Sequence of chain 1.D:
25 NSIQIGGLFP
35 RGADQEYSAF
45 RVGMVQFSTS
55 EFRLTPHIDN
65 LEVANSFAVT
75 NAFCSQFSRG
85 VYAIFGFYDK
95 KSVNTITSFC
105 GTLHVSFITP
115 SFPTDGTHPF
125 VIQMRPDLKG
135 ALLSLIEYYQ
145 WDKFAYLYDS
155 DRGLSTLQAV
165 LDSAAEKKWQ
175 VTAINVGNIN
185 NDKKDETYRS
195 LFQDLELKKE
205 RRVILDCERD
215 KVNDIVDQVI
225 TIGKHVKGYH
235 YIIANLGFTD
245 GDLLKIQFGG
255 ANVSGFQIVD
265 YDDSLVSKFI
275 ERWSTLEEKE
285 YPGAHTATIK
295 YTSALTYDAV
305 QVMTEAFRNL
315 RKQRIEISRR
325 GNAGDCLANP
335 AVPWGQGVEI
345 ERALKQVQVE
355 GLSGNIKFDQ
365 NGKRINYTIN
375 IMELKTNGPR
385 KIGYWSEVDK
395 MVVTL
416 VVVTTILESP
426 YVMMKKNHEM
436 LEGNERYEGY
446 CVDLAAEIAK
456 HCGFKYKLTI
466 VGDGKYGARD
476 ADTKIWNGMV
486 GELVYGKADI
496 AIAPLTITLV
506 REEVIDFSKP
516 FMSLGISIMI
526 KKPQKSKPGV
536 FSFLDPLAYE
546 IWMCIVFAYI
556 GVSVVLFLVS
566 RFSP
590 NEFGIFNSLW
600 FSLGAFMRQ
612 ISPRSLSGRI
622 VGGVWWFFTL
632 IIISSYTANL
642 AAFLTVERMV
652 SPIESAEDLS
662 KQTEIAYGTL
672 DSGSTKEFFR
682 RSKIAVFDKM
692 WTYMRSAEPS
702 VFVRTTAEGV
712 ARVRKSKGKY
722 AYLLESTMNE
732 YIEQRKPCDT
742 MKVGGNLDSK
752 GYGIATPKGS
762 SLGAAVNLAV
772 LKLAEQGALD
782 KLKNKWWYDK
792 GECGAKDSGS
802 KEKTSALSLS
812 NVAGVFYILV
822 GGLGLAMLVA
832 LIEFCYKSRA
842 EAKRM

A small-molecule ligand and the protein it binds are described below.
Small molecule (SMILES): O=c1[nH]c2cc(C(F)(F)F)c(N3CCOCC3)cc2n(CP(=O)(O)O)c1=O

Binding-site contacts:
Ligand atom CAI contacts residue TYR471 of chain 1.D at 3.6 Å (hydrophobic).
Ligand atom PBA contacts residue GLY674 of chain 1.D at 4.0 Å.
Ligand atom CAT contacts residue TYR471 of chain 1.D at 3.7 Å (hydrophobic).
Ligand atom OAE contacts residue SER675 of chain 1.D at 2.6 Å (h-bond).
Ligand atom OAA contacts residue LEU500 of chain 1.D at 3.6 Å.
Ligand atom CAU contacts residue THR501 of chain 1.D at 4.0 Å.
Ligand atom OAE contacts residue GLY674 of chain 1.D at 3.4 Å.
Ligand atom CAV contacts residue TYR471 of chain 1.D at 3.4 Å (hydrophobic).
Ligand atom NAP contacts residue TYR471 of chain 1.D at 3.6 Å.
Ligand atom CAW contacts residue TYR471 of chain 1.D at 3.4 Å (hydrophobic).
Ligand atom FAH contacts residue TYR471 of chain 1.D at 3.5 Å.
Ligand atom FAG contacts residue TYR753 of chain 1.D at 3.5 Å.
Ligand atom CAV contacts residue TYR753 of chain 1.D at 3.9 Å (hydrophobic).
Ligand atom CAZ contacts residue TYR753 of chain 1.D at 3.9 Å (hydrophobic).
Ligand atom NAP contacts residue THR501 of chain 1.D at 3.2 Å (h-bond).
Ligand atom OAA contacts residue THR501 of chain 1.D at 3.3 Å (h-bond).
Ligand atom CAJ contacts residue TYR471 of chain 1.D at 3.6 Å (hydrophobic).
Ligand atom CAT contacts residue THR501 of chain 1.D at 3.2 Å.
Ligand atom NAP contacts residue PRO499 of chain 1.D at 3.6 Å.
Ligand atom CAR contacts residue TYR471 of chain 1.D at 3.8 Å (hydrophobic).
Ligand atom OAB contacts residue ARG506 of chain 1.D at 3.6 Å.
Ligand atom CAT contacts residue ARG506 of chain 1.D at 4.0 Å.
Ligand atom FAH contacts residue GLU423 of chain 1.D at 3.7 Å.
Ligand atom CAS contacts residue TYR471 of chain 1.D at 3.8 Å (hydrophobic).
Ligand atom FAF contacts residue TYR753 of chain 1.D at 3.7 Å.
Ligand atom OAC contacts residue GLY674 of chain 1.D at 3.4 Å.
Ligand atom CAK contacts residue MET729 of chain 1.D at 3.7 Å (hydrophobic).
Ligand atom NAY contacts residue TYR471 of chain 1.D at 3.6 Å.
Ligand atom OAC contacts residue SER675 of chain 1.D at 3.3 Å (h-bond).
Ligand atom CAS contacts residue TYR753 of chain 1.D at 3.7 Å (hydrophobic).
Ligand atom CAJ contacts residue PRO499 of chain 1.D at 3.4 Å (hydrophobic).
Ligand atom PBA contacts residue SER675 of chain 1.D at 3.5 Å.
Ligand atom OAA contacts residue ARG506 of chain 1.D at 2.6 Å (salt-bridge).
Ligand atom CAU contacts residue TYR471 of chain 1.D at 3.7 Å (hydrophobic).
Ligand atom OAQ contacts residue MET729 of chain 1.D at 3.4 Å.
Ligand atom OAD contacts residue SER675 of chain 1.D at 2.9 Å (h-bond).
Ligand atom CAJ contacts residue TYR753 of chain 1.D at 3.3 Å (hydrophobic).
Ligand atom CAV contacts residue THR501 of chain 1.D at 3.9 Å.
Ligand atom CAL contacts residue THR707 of chain 1.D at 3.6 Å.
Ligand atom FAG contacts residue PRO499 of chain 1.D at 3.3 Å.